Binding-site contacts:
Ligand atom C8 contacts residue GLU215 of chain 1.A at 3.4 Å.
Ligand atom C2 contacts residue ASN173 of chain 1.A at 2.3 Å.
Ligand atom O6 contacts residue ILE154 of chain 1.A at 3.0 Å (h-bond).
Ligand atom C4 contacts residue ASN173 of chain 1.A at 4.1 Å.
Ligand atom C3 contacts residue ASN173 of chain 1.A at 3.7 Å.
Ligand atom C5 contacts residue ASN173 of chain 1.A at 3.5 Å.
Ligand atom C2 contacts residue GLU152 of chain 1.A at 3.6 Å.
Ligand atom O5 contacts residue ASN173 of chain 1.A at 2.2 Å (h-bond).
Ligand atom N2 contacts residue ASN173 of chain 1.A at 2.8 Å (h-bond).
Ligand atom C1 contacts residue ASN173 of chain 1.A at 1.4 Å.
Ligand atom C6 contacts residue ILE154 of chain 1.A at 3.8 Å (hydrophobic).
Ligand atom O6 contacts residue GLU153 of chain 1.A at 3.0 Å.
Ligand atom O5 contacts residue GLU153 of chain 1.A at 3.9 Å.
Ligand atom C6 contacts residue GLU153 of chain 1.A at 4.4 Å.
Ligand atom O7 contacts residue GLU152 of chain 1.A at 3.2 Å (salt-bridge).
Ligand atom C5 contacts residue ILE154 of chain 1.A at 4.1 Å (hydrophobic).
Ligand atom C1 contacts residue ILE154 of chain 1.A at 4.0 Å (hydrophobic).
Ligand atom N2 contacts residue GLU152 of chain 1.A at 3.9 Å.
Ligand atom O5 contacts residue ILE154 of chain 1.A at 3.2 Å (h-bond).
Ligand atom C7 contacts residue GLU152 of chain 1.A at 3.7 Å.
Ligand atom C7 contacts residue ASN173 of chain 1.A at 3.6 Å.
Ligand atom C8 contacts residue GLN212 of chain 1.A at 4.2 Å.
Ligand atom O7 contacts residue ASN173 of chain 1.A at 4.0 Å.
Ligand atom O5 contacts residue GLU152 of chain 1.A at 4.1 Å.
Ligand atom C1 contacts residue GLU152 of chain 1.A at 3.9 Å.
Ligand atom O6 contacts residue ASN173 of chain 1.A at 4.4 Å.
Ligand atom C3 contacts residue GLN212 of chain 1.A at 4.3 Å.

Sequence of chain 1.A:
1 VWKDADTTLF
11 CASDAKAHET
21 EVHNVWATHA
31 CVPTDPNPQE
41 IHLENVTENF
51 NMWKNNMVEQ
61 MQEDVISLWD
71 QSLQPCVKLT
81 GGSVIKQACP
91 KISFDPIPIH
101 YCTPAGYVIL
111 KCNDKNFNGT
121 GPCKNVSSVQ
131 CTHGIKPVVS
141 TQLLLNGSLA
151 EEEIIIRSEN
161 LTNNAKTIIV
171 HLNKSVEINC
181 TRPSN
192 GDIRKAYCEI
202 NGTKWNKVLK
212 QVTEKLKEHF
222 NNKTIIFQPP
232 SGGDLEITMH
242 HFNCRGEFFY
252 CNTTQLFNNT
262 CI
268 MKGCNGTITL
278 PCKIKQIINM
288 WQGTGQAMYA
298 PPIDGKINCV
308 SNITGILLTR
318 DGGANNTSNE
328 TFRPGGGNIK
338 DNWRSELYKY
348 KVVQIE

This protein binds this small molecule.
Small molecule (SMILES): CC(=O)N[C@H]1[C@H](O[C@H]2[C@H](O)[C@@H](NC(C)=O)CO[C@@H]2CO)O[C@H](CO)[C@@H](O[C@@H]2O[C@H](CO[C@H]3O[C@H](CO)[C@@H](O)[C@H](O)[C@@H]3O)[C@@H](O)[C@H](O)[C@@H]2O)[C@@H]1O